Binding-site contacts:
Ligand atom O5 contacts residue ASN122 of chain 1.C at 2.4 Å (h-bond).
Ligand atom C5 contacts residue VAL127 of chain 1.C at 4.3 Å (hydrophobic).
Ligand atom C7 contacts residue PHE157 of chain 1.C at 3.8 Å (hydrophobic).
Ligand atom C2 contacts residue THR124 of chain 1.C at 4.0 Å.
Ligand atom C3 contacts residue ASN122 of chain 1.C at 3.8 Å.
Ligand atom C5 contacts residue ASN122 of chain 1.C at 3.7 Å.
Ligand atom C1 contacts residue ASN122 of chain 1.C at 1.4 Å.
Ligand atom C6 contacts residue VAL127 of chain 1.C at 3.8 Å (hydrophobic).
Ligand atom C7 contacts residue THR124 of chain 1.C at 4.3 Å.
Ligand atom C4 contacts residue ASN122 of chain 1.C at 4.2 Å.
Ligand atom C1 contacts residue THR124 of chain 1.C at 3.8 Å.
Ligand atom O7 contacts residue PHE157 of chain 1.C at 3.2 Å.
Ligand atom C2 contacts residue PHE157 of chain 1.C at 3.9 Å (hydrophobic).
Ligand atom C2 contacts residue ASN122 of chain 1.C at 2.5 Å.
Ligand atom O7 contacts residue ASN122 of chain 1.C at 4.5 Å.
Ligand atom C8 contacts residue THR124 of chain 1.C at 3.7 Å.
Ligand atom C3 contacts residue THR124 of chain 1.C at 4.5 Å.
Ligand atom N2 contacts residue THR124 of chain 1.C at 3.3 Å (h-bond).
Ligand atom N2 contacts residue PHE157 of chain 1.C at 4.1 Å.
Ligand atom C7 contacts residue ASN122 of chain 1.C at 3.9 Å.
Ligand atom N2 contacts residue ASN122 of chain 1.C at 2.9 Å (h-bond).

Sequence of chain 1.C:
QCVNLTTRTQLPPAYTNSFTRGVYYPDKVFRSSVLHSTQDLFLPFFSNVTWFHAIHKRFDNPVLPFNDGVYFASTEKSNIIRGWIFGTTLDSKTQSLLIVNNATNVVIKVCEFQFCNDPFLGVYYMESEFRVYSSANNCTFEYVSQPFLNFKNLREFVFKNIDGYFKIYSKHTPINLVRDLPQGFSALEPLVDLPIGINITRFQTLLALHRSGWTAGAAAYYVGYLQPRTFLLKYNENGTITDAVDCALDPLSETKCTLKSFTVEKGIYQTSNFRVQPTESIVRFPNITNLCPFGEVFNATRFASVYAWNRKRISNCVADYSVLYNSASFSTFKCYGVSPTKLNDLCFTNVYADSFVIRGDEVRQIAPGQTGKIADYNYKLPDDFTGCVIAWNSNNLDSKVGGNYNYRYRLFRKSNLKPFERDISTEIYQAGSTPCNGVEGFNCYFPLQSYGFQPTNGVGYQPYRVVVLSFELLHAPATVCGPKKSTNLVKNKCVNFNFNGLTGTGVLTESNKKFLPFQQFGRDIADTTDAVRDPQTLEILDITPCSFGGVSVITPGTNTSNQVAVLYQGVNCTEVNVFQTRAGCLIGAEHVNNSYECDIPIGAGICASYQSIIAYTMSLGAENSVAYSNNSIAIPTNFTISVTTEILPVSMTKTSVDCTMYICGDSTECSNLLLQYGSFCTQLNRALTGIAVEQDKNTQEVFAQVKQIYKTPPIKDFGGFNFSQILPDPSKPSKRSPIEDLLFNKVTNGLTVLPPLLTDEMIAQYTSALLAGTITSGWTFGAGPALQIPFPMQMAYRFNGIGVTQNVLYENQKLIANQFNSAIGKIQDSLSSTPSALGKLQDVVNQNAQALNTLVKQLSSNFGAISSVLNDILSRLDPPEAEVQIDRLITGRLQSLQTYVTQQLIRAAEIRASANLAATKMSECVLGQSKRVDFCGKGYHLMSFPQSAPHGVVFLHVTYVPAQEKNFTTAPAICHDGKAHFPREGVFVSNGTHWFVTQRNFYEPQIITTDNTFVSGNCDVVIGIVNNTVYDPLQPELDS

The small molecule below binds the protein below.
Small molecule (SMILES): CC(=O)N[C@@H]1[C@@H](O)[C@H](O)[C@@H](CO)O[C@H]1O